A small-molecule ligand and the protein it binds are described below.
Small molecule (SMILES): [H]/N=C(/C[C@@H](O)CC(C)=O)c1ccc(O)c(F)c1

Binding-site contacts:
Ligand atom C2 contacts residue VAL106 of chain 1.B at 3.9 Å (hydrophobic).
Ligand atom N8 contacts residue ILE64 of chain 1.B at 3.0 Å (h-bond).
Ligand atom C3 contacts residue ILE64 of chain 1.B at 3.7 Å (hydrophobic).
Ligand atom C11 contacts residue ILE64 of chain 1.B at 4.0 Å (hydrophobic).
Ligand atom F2 contacts residue MET101 of chain 1.B at 3.3 Å.
Ligand atom O1 contacts residue HIS62 of chain 1.B at 4.1 Å.
Ligand atom O13 contacts residue LYS32 of chain 1.B at 3.7 Å.
Ligand atom C11 contacts residue PRO1 of chain 1.B at 4.0 Å (hydrophobic).
Ligand atom O1 contacts residue ASN97 of chain 1.C at 2.7 Å (h-bond).
Ligand atom N8 contacts residue PRO1 of chain 1.B at 3.8 Å.
Ligand atom C4 contacts residue ILE64 of chain 1.B at 4.2 Å (hydrophobic).
Ligand atom C5 contacts residue PRO1 of chain 1.B at 3.7 Å (hydrophobic).
Ligand atom C3 contacts residue HIS62 of chain 1.B at 3.9 Å.
Ligand atom C11 contacts residue TYR95 of chain 1.C at 4.1 Å (hydrophobic).
Ligand atom F2 contacts residue SER63 of chain 1.B at 3.8 Å.
Ligand atom O9 contacts residue ILE64 of chain 1.B at 3.9 Å.
Ligand atom N8 contacts residue LYS32 of chain 1.B at 3.6 Å.
Ligand atom C7 contacts residue ILE64 of chain 1.B at 3.8 Å (hydrophobic).
Ligand atom C2 contacts residue ASN97 of chain 1.C at 3.9 Å.
Ligand atom C1 contacts residue MET2 of chain 1.B at 4.1 Å (hydrophobic).
Ligand atom F2 contacts residue ASN97 of chain 1.C at 3.4 Å.
Ligand atom C12 contacts residue PHE113 of chain 1.B at 3.8 Å (hydrophobic).
Ligand atom N8 contacts residue SER63 of chain 1.B at 3.9 Å.
Ligand atom C7 contacts residue PRO1 of chain 1.B at 3.5 Å (hydrophobic).
Ligand atom C5 contacts residue TYR95 of chain 1.C at 3.5 Å (hydrophobic).
Ligand atom C2 contacts residue HIS62 of chain 1.B at 3.8 Å.
Ligand atom C5 contacts residue VAL106 of chain 1.B at 4.0 Å (hydrophobic).
Ligand atom C10 contacts residue LYS32 of chain 1.B at 4.0 Å.
Ligand atom C6 contacts residue VAL106 of chain 1.B at 3.8 Å (hydrophobic).
Ligand atom F2 contacts residue HIS62 of chain 1.B at 3.2 Å.
Ligand atom F2 contacts residue VAL106 of chain 1.B at 3.8 Å.
Ligand atom C1 contacts residue VAL106 of chain 1.B at 3.7 Å (hydrophobic).
Ligand atom O9 contacts residue LYS32 of chain 1.B at 2.8 Å (salt-bridge).
Ligand atom C3 contacts residue VAL106 of chain 1.B at 4.1 Å (hydrophobic).
Ligand atom C3 contacts residue SER63 of chain 1.B at 3.8 Å.
Ligand atom C11 contacts residue PHE113 of chain 1.B at 3.8 Å (hydrophobic).
Ligand atom C6 contacts residue TYR95 of chain 1.C at 3.4 Å (hydrophobic).
Ligand atom O1 contacts residue MET2 of chain 1.B at 3.0 Å.
Ligand atom C4 contacts residue PRO1 of chain 1.B at 3.7 Å (hydrophobic).
Ligand atom C1 contacts residue ASN97 of chain 1.C at 3.6 Å.

Sequence of chain 1.C:
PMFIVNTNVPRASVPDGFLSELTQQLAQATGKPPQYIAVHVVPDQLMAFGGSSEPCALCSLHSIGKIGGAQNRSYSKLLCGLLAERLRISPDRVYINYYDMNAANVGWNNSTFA

Sequence of chain 1.B:
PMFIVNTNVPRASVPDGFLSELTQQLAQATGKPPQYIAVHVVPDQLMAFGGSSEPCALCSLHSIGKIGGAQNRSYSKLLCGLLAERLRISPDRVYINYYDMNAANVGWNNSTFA